Binding-site contacts:
Ligand atom C15 contacts residue ILE127 of chain 1.B at 3.8 Å (hydrophobic).
Ligand atom C2 contacts residue TRP156 of chain 1.A at 3.7 Å (hydrophobic).
Ligand atom C5 contacts residue SER155 of chain 1.A at 3.4 Å.
Ligand atom C7 contacts residue TYR197 of chain 1.A at 3.7 Å (hydrophobic).
Ligand atom C16 contacts residue CYS200 of chain 1.A at 4.1 Å (hydrophobic).
Ligand atom C15 contacts residue CYS199 of chain 1.A at 4.2 Å (hydrophobic).
Ligand atom O17 contacts residue TYR204 of chain 1.A at 3.8 Å.
Ligand atom C16 contacts residue TYR204 of chain 1.A at 3.6 Å (hydrophobic).
Ligand atom C12 contacts residue CYS199 of chain 1.A at 3.8 Å (hydrophobic).
Ligand atom C10 contacts residue TYR64 of chain 1.B at 3.4 Å (hydrophobic).
Ligand atom C5 contacts residue TYR102 of chain 1.A at 3.4 Å (hydrophobic).
Ligand atom O14 contacts residue CYS199 of chain 1.A at 4.5 Å.
Ligand atom C11 contacts residue TYR197 of chain 1.A at 3.5 Å (hydrophobic).
Ligand atom C1 contacts residue ILE127 of chain 1.B at 4.4 Å (hydrophobic).
Ligand atom C6 contacts residue TYR204 of chain 1.A at 3.9 Å (hydrophobic).
Ligand atom C9 contacts residue TYR64 of chain 1.B at 3.5 Å (hydrophobic).
Ligand atom N3 contacts residue TRP156 of chain 1.A at 2.9 Å (h-bond).
Ligand atom C12 contacts residue TYR197 of chain 1.A at 3.6 Å (hydrophobic).
Ligand atom N3 contacts residue SER155 of chain 1.A at 4.1 Å.
Ligand atom C15 contacts residue CYS200 of chain 1.A at 4.0 Å (hydrophobic).
Ligand atom C6 contacts residue TYR197 of chain 1.A at 3.9 Å (hydrophobic).
Ligand atom O14 contacts residue ILE127 of chain 1.B at 4.3 Å.
Ligand atom C6 contacts residue TYR102 of chain 1.A at 3.9 Å (hydrophobic).
Ligand atom C7 contacts residue TYR102 of chain 1.A at 4.4 Å (hydrophobic).
Ligand atom C1 contacts residue TRP156 of chain 1.A at 3.6 Å (hydrophobic).
Ligand atom C9 contacts residue TRP156 of chain 1.A at 4.2 Å (hydrophobic).
Ligand atom C5 contacts residue TRP156 of chain 1.A at 3.8 Å (hydrophobic).

A small-molecule ligand and the protein it binds are described below.
Small molecule (SMILES): CC1=NCCC[C@@]12CCCCC21OCCO1

Sequence of chain 1.B:
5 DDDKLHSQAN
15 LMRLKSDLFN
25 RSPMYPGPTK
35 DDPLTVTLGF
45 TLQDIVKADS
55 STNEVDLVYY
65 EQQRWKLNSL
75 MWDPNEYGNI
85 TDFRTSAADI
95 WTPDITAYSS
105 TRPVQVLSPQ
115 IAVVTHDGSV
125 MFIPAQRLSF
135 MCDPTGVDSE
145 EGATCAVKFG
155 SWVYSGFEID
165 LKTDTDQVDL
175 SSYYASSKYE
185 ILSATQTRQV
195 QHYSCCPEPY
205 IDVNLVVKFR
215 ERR

Sequence of chain 1.A:
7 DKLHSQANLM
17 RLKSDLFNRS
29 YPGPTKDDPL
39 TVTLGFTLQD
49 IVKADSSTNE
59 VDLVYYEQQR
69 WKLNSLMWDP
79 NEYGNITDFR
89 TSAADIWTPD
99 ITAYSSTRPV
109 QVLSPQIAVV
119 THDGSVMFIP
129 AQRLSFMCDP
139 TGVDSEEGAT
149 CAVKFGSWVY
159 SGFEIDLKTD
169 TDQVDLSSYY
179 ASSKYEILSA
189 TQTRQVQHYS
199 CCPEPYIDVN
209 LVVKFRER